A protein and the small-molecule ligand that binds it are described below.
Small molecule (SMILES): CC(=O)N[C@@H]1[C@@H](O)[C@H](O)[C@@H](CO)O[C@H]1O

Sequence of chain 1.B:
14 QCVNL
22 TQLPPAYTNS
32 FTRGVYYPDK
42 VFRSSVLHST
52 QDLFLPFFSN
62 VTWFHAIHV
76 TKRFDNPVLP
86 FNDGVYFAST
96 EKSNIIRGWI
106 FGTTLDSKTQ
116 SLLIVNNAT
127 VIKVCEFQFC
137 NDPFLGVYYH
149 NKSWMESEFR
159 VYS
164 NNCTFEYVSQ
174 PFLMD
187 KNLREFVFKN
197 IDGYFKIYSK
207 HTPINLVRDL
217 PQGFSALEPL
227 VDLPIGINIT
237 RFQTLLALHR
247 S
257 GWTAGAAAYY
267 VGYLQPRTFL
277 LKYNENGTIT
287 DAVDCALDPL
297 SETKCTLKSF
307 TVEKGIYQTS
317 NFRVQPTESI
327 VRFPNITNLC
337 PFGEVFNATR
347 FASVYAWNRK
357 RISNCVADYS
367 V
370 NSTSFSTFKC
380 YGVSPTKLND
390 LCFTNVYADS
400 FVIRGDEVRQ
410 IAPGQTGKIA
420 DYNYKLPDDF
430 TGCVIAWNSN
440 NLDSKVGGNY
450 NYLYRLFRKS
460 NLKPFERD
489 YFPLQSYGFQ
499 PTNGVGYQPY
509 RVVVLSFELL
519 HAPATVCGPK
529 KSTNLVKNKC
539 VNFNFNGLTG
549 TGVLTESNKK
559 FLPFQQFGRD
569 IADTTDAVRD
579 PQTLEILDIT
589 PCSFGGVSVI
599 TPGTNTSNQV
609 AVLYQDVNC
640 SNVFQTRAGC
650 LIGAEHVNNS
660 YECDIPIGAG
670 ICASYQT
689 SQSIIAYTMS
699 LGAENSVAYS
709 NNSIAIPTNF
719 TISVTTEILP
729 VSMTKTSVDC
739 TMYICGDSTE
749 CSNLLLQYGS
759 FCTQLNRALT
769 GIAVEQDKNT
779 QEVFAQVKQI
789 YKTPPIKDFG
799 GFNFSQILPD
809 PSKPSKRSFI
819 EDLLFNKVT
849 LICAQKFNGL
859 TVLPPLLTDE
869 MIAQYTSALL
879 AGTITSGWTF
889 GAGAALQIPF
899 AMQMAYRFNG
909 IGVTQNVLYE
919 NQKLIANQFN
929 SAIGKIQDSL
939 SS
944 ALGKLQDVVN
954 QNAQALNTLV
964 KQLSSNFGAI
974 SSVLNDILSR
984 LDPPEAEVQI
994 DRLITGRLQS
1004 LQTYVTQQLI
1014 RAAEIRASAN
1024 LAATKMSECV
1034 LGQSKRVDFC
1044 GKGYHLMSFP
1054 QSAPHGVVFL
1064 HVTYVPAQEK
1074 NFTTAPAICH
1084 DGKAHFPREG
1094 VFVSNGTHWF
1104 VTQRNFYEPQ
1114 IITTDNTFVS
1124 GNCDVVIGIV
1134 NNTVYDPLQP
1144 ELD

Binding-site contacts:
Ligand atom C2 contacts residue ASN616 of chain 1.B at 2.4 Å.
Ligand atom O5 contacts residue ASN616 of chain 1.B at 2.3 Å (h-bond).
Ligand atom C7 contacts residue ASN616 of chain 1.B at 3.8 Å.
Ligand atom C8 contacts residue PHE592 of chain 1.B at 3.8 Å (hydrophobic).
Ligand atom C5 contacts residue CYS617 of chain 1.B at 4.3 Å (hydrophobic).
Ligand atom C5 contacts residue ASN616 of chain 1.B at 3.6 Å.
Ligand atom O7 contacts residue VAL615 of chain 1.B at 3.4 Å.
Ligand atom O7 contacts residue ASN616 of chain 1.B at 4.4 Å.
Ligand atom C3 contacts residue ASN616 of chain 1.B at 3.8 Å.
Ligand atom C4 contacts residue ASN616 of chain 1.B at 4.2 Å.
Ligand atom O6 contacts residue CYS617 of chain 1.B at 3.4 Å.
Ligand atom N2 contacts residue ASN616 of chain 1.B at 2.9 Å (h-bond).
Ligand atom C7 contacts residue VAL615 of chain 1.B at 4.0 Å (hydrophobic).
Ligand atom C6 contacts residue CYS617 of chain 1.B at 4.2 Å (hydrophobic).
Ligand atom C1 contacts residue ASN616 of chain 1.B at 1.4 Å.
Ligand atom O5 contacts residue CYS617 of chain 1.B at 3.4 Å.
Ligand atom C1 contacts residue CYS617 of chain 1.B at 4.0 Å (hydrophobic).